Sequence of chain 17.E:
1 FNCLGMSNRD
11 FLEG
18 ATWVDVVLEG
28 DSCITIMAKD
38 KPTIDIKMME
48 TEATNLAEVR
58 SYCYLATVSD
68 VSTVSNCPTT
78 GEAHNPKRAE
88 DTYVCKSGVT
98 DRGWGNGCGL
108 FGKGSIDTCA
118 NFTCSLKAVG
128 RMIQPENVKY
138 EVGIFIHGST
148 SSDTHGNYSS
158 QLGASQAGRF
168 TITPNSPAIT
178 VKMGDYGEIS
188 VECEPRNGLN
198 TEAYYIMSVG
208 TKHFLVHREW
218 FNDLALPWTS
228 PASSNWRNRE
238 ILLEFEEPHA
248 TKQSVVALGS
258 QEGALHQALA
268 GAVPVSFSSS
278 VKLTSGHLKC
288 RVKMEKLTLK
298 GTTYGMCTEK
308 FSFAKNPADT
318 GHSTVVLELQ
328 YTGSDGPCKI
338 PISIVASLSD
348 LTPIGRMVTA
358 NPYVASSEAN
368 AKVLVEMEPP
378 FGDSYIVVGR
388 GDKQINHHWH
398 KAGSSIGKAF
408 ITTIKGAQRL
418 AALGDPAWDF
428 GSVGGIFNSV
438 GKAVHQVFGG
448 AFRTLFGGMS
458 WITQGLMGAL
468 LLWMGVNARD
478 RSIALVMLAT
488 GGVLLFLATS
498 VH

A protein and the small-molecule ligand that binds it are described below.
Small molecule (SMILES): CC(=O)N[C@@H]1[C@@H](O)[C@H](O)[C@@H](CO)O[C@H]1O

Binding-site contacts:
Ligand atom O7 contacts residue ASN118 of chain 17.E at 3.4 Å (h-bond).
Ligand atom C4 contacts residue ASN118 of chain 17.E at 4.2 Å.
Ligand atom C8 contacts residue ASN118 of chain 17.E at 4.3 Å.
Ligand atom C8 contacts residue ASP67 of chain 17.E at 4.0 Å.
Ligand atom C5 contacts residue THR120 of chain 17.E at 4.5 Å.
Ligand atom O7 contacts residue ASP67 of chain 17.E at 4.3 Å.
Ligand atom N2 contacts residue ASN118 of chain 17.E at 2.9 Å (h-bond).
Ligand atom C1 contacts residue ASN118 of chain 17.E at 1.4 Å.
Ligand atom N2 contacts residue TYR90 of chain 17.E at 4.2 Å.
Ligand atom C7 contacts residue TYR90 of chain 17.E at 4.2 Å (hydrophobic).
Ligand atom O5 contacts residue SER66 of chain 17.E at 4.3 Å.
Ligand atom C8 contacts residue TYR90 of chain 17.E at 3.6 Å (hydrophobic).
Ligand atom C7 contacts residue ASP67 of chain 17.E at 4.3 Å.
Ligand atom C6 contacts residue THR120 of chain 17.E at 4.0 Å.
Ligand atom O6 contacts residue PHE119 of chain 17.E at 3.2 Å (h-bond).
Ligand atom C7 contacts residue ASN118 of chain 17.E at 3.3 Å.
Ligand atom O5 contacts residue THR120 of chain 17.E at 3.7 Å.
Ligand atom O5 contacts residue ASN118 of chain 17.E at 2.4 Å (h-bond).
Ligand atom O6 contacts residue ASN118 of chain 17.E at 4.1 Å.
Ligand atom C1 contacts residue SER66 of chain 17.E at 4.4 Å.
Ligand atom O6 contacts residue THR120 of chain 17.E at 3.5 Å (h-bond).
Ligand atom C3 contacts residue ASN118 of chain 17.E at 3.8 Å.
Ligand atom O7 contacts residue SER66 of chain 17.E at 3.6 Å.
Ligand atom C5 contacts residue ASN118 of chain 17.E at 3.6 Å.
Ligand atom O6 contacts residue THR89 of chain 17.E at 3.8 Å.
Ligand atom C2 contacts residue ASN118 of chain 17.E at 2.5 Å.